Binding-site contacts:
Ligand atom C3 contacts residue ASN16 of chain 6.B at 3.8 Å.
Ligand atom C2 contacts residue ASN16 of chain 6.B at 2.4 Å.
Ligand atom C7 contacts residue THR18 of chain 6.B at 3.8 Å.
Ligand atom C1 contacts residue ASN16 of chain 6.B at 1.4 Å.
Ligand atom C5 contacts residue ASN16 of chain 6.B at 3.6 Å.
Ligand atom N2 contacts residue ASN16 of chain 6.B at 2.9 Å (h-bond).
Ligand atom N2 contacts residue THR18 of chain 6.B at 3.2 Å.
Ligand atom C8 contacts residue ASN16 of chain 6.B at 4.4 Å.
Ligand atom C7 contacts residue ASN16 of chain 6.B at 3.2 Å.
Ligand atom O7 contacts residue ASN16 of chain 6.B at 3.0 Å (h-bond).
Ligand atom C1 contacts residue THR18 of chain 6.B at 3.7 Å.
Ligand atom C8 contacts residue THR18 of chain 6.B at 3.9 Å.
Ligand atom O5 contacts residue ASN16 of chain 6.B at 2.3 Å (h-bond).
Ligand atom C2 contacts residue THR18 of chain 6.B at 3.9 Å.
Ligand atom C4 contacts residue ASN16 of chain 6.B at 4.2 Å.

Sequence of chain 6.B:
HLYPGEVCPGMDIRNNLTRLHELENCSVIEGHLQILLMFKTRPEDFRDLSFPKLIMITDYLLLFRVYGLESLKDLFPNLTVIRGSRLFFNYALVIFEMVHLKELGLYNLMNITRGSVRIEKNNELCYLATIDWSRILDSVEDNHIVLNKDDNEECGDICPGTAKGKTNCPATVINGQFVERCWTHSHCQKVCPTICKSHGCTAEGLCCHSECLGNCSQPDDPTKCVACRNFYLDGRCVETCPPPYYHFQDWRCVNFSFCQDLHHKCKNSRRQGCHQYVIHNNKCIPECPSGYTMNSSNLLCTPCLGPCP

The small molecule below binds the protein below.
Small molecule (SMILES): CC(=O)N[C@@H]1[C@@H](O)[C@H](O)[C@@H](CO)O[C@H]1O